Binding-site contacts:
Ligand atom C2 contacts residue FUL2 of chain 1.I at 4.3 Å.
Ligand atom C1 contacts residue THR318 of chain 1.A at 3.7 Å.
Ligand atom C7 contacts residue ASN38 of chain 1.A at 3.6 Å.
Ligand atom C1 contacts residue ASN38 of chain 1.A at 1.4 Å.
Ligand atom C6 contacts residue LEU52 of chain 1.B at 4.2 Å (hydrophobic).
Ligand atom N2 contacts residue ASN38 of chain 1.A at 2.9 Å (h-bond).
Ligand atom C6 contacts residue THR318 of chain 1.A at 4.1 Å.
Ligand atom O6 contacts residue THR318 of chain 1.A at 4.0 Å.
Ligand atom O5 contacts residue ASN38 of chain 1.A at 2.3 Å (h-bond).
Ligand atom O5 contacts residue THR318 of chain 1.A at 3.0 Å (h-bond).
Ligand atom N2 contacts residue NAG1 of chain 1.I at 4.3 Å.
Ligand atom C1 contacts residue FUL2 of chain 1.I at 3.6 Å.
Ligand atom C4 contacts residue ASN38 of chain 1.A at 4.2 Å.
Ligand atom O7 contacts residue ASN38 of chain 1.A at 4.5 Å.
Ligand atom C5 contacts residue THR318 of chain 1.A at 4.2 Å.
Ligand atom C6 contacts residue THR40 of chain 1.A at 4.3 Å.
Ligand atom O3 contacts residue FUL2 of chain 1.I at 4.4 Å.
Ligand atom C8 contacts residue THR40 of chain 1.A at 4.1 Å.
Ligand atom C3 contacts residue FUL2 of chain 1.I at 3.5 Å.
Ligand atom C2 contacts residue ASN38 of chain 1.A at 2.4 Å.
Ligand atom C8 contacts residue ASN38 of chain 1.A at 4.0 Å.
Ligand atom N2 contacts residue FUL2 of chain 1.I at 4.3 Å.
Ligand atom O4 contacts residue FUL2 of chain 1.I at 3.7 Å.
Ligand atom C5 contacts residue FUL2 of chain 1.I at 3.6 Å.
Ligand atom C3 contacts residue ASN38 of chain 1.A at 3.8 Å.
Ligand atom O6 contacts residue LEU52 of chain 1.B at 3.6 Å.
Ligand atom O5 contacts residue FUL2 of chain 1.I at 4.0 Å.
Ligand atom C4 contacts residue FUL2 of chain 1.I at 4.1 Å.
Ligand atom C5 contacts residue ASN38 of chain 1.A at 3.6 Å.

Sequence of chain 1.B:
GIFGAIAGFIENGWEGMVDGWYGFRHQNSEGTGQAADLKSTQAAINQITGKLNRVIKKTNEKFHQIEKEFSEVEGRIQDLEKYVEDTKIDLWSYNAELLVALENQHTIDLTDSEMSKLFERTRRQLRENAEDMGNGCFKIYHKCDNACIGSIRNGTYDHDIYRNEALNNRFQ

Sequence of chain 1.A:
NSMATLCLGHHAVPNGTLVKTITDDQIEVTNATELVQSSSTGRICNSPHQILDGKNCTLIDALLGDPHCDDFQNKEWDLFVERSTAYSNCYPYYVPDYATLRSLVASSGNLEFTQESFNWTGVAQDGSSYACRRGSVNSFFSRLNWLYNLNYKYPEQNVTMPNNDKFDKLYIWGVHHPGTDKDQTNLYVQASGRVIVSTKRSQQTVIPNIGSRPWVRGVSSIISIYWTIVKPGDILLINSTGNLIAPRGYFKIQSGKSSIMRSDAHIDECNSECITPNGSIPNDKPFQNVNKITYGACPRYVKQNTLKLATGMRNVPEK

This small molecule binds to this protein.
Small molecule (SMILES): CC(=O)N[C@H]1[C@H](O[C@H]2[C@H](O)[C@@H](NC(C)=O)CO[C@@H]2CO)O[C@H](CO)[C@@H](O[C@@H]2O[C@H](CO[C@H]3O[C@H](CO)[C@@H](O)[C@H](O)[C@@H]3O)[C@@H](O)[C@H](O)[C@@H]2O)[C@@H]1O